A small-molecule ligand and the protein it binds are described below.
Small molecule (SMILES): CC(=O)N[C@@H]1[C@@H](O)[C@H](O)[C@@H](CO)O[C@H]1O

Binding-site contacts:
Ligand atom C2 contacts residue ASN45 of chain 2.B at 2.9 Å.
Ligand atom C1 contacts residue ASN45 of chain 2.B at 2.3 Å.
Ligand atom O5 contacts residue GLN48 of chain 2.B at 3.9 Å.
Ligand atom C6 contacts residue GLN48 of chain 2.B at 3.7 Å.
Ligand atom O5 contacts residue ASN45 of chain 2.B at 2.6 Å (h-bond).
Ligand atom C5 contacts residue ASN45 of chain 2.B at 4.0 Å.
Ligand atom C8 contacts residue ILE1 of chain 2.A at 3.9 Å (hydrophobic).
Ligand atom C3 contacts residue ILE1 of chain 2.A at 3.9 Å (hydrophobic).
Ligand atom C7 contacts residue ASN45 of chain 2.B at 3.6 Å.
Ligand atom N2 contacts residue ASN45 of chain 2.B at 3.5 Å (h-bond).
Ligand atom C2 contacts residue ILE1 of chain 2.A at 3.4 Å (hydrophobic).
Ligand atom C5 contacts residue GLN48 of chain 2.B at 4.5 Å.
Ligand atom C1 contacts residue LYS2 of chain 2.A at 4.5 Å.
Ligand atom C3 contacts residue ASN45 of chain 2.B at 4.3 Å.
Ligand atom N2 contacts residue ILE1 of chain 2.A at 2.8 Å (h-bond).
Ligand atom C8 contacts residue LYS2 of chain 2.A at 4.0 Å.
Ligand atom C1 contacts residue ILE1 of chain 2.A at 3.1 Å (hydrophobic).
Ligand atom O5 contacts residue ILE1 of chain 2.A at 4.4 Å.
Ligand atom O7 contacts residue ASN45 of chain 2.B at 3.5 Å (h-bond).
Ligand atom C7 contacts residue ILE1 of chain 2.A at 3.7 Å (hydrophobic).
Ligand atom O6 contacts residue GLN48 of chain 2.B at 3.6 Å.

Sequence of chain 2.A:
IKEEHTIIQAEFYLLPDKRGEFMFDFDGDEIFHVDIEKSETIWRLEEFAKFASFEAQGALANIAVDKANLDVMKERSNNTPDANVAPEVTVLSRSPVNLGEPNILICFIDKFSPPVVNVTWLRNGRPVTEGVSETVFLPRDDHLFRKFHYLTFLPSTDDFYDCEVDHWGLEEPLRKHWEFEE

Sequence of chain 2.B:
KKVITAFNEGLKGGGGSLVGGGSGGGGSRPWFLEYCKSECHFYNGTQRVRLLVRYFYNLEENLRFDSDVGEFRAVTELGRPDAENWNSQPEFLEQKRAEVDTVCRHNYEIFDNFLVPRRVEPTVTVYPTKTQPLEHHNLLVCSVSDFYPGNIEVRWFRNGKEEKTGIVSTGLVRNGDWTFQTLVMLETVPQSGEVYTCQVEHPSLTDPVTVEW